Sequence of chain 1.F:
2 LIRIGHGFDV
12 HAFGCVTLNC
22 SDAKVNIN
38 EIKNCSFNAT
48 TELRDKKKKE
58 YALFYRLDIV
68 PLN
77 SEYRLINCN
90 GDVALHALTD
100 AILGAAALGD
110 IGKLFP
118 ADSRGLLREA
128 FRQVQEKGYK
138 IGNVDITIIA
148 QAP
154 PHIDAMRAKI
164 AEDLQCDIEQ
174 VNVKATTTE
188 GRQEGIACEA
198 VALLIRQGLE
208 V

A small-molecule ligand and the protein it binds are described below.
Small molecule (SMILES): CC(=O)N[C@H]1[C@H](O[C@H]2[C@H](O)[C@@H](NC(C)=O)CO[C@@H]2CO)O[C@H](CO)[C@@H](O[C@@H]2O[C@H](CO[C@H]3O[C@H](CO)[C@@H](O)[C@H](O[C@H]4O[C@H](CO)[C@@H](O)[C@H](O)[C@@H]4O)[C@@H]3O)[C@@H](O)[C@H](O[C@H]3O[C@H](CO)[C@@H](O)[C@H](O)[C@@H]3O)[C@@H]2O)[C@@H]1O

Sequence of chain 1.C:
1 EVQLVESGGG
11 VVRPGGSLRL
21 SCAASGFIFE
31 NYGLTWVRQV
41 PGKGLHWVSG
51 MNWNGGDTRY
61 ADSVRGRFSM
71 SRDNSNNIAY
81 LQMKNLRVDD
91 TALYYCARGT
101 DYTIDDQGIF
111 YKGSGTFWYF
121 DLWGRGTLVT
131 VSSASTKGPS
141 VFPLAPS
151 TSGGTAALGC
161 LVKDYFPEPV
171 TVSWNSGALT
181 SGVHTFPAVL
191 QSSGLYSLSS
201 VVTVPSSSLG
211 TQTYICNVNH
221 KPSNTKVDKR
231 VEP

Sequence of chain 1.G:
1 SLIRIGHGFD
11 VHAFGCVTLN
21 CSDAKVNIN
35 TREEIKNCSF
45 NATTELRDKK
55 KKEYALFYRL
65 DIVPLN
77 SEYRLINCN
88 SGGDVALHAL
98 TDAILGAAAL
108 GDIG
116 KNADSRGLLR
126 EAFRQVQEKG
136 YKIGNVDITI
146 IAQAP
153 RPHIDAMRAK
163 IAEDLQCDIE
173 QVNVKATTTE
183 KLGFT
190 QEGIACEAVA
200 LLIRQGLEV

Sequence of chain 1.D:
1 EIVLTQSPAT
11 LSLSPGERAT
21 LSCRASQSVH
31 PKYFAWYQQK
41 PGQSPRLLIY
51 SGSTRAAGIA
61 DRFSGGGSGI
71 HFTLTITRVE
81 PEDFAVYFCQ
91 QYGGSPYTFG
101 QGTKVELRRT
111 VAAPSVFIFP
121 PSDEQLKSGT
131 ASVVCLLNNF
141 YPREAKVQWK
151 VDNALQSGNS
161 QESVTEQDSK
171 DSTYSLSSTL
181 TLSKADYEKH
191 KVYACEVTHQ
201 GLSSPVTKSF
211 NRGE

Binding-site contacts:
Ligand atom O2 contacts residue TYR97 of chain 1.D at 3.3 Å (h-bond).
Ligand atom O7 contacts residue ASN29 of chain 1.G at 3.1 Å (h-bond).
Ligand atom C6 contacts residue GLN107 of chain 1.C at 3.7 Å.
Ligand atom C4 contacts residue GLN107 of chain 1.C at 3.4 Å.
Ligand atom O6 contacts residue ASP106 of chain 1.C at 3.7 Å.
Ligand atom O6 contacts residue ASP105 of chain 1.C at 3.7 Å.
Ligand atom C5 contacts residue ASN29 of chain 1.G at 3.7 Å.
Ligand atom O5 contacts residue ASN29 of chain 1.G at 2.4 Å (h-bond).
Ligand atom C3 contacts residue ARG59 of chain 1.C at 3.6 Å.
Ligand atom C3 contacts residue TYR97 of chain 1.D at 3.6 Å (hydrophobic).
Ligand atom C6 contacts residue ASP105 of chain 1.C at 3.5 Å.
Ligand atom O3 contacts residue ARG59 of chain 1.C at 2.8 Å (salt-bridge).
Ligand atom O3 contacts residue TYR97 of chain 1.D at 2.5 Å (h-bond).
Ligand atom O6 contacts residue ASP106 of chain 1.C at 3.3 Å (salt-bridge).
Ligand atom C4 contacts residue ARG59 of chain 1.C at 3.5 Å.
Ligand atom O7 contacts residue GLY108 of chain 1.C at 3.1 Å (h-bond).
Ligand atom C1 contacts residue GLN107 of chain 1.C at 3.5 Å.
Ligand atom C5 contacts residue GLN107 of chain 1.C at 3.5 Å.
Ligand atom C2 contacts residue TYR92 of chain 1.D at 3.4 Å (hydrophobic).
Ligand atom O2 contacts residue ASP106 of chain 1.C at 2.8 Å (salt-bridge).
Ligand atom O3 contacts residue SER95 of chain 1.D at 3.6 Å (h-bond).
Ligand atom O2 contacts residue TRP118 of chain 1.C at 3.4 Å (h-bond).
Ligand atom C2 contacts residue ASP106 of chain 1.C at 3.7 Å.
Ligand atom N2 contacts residue ASN29 of chain 1.G at 2.8 Å (h-bond).
Ligand atom C6 contacts residue TYR33 of chain 1.D at 3.5 Å (hydrophobic).
Ligand atom O4 contacts residue GLY93 of chain 1.D at 2.2 Å (h-bond).
Ligand atom O5 contacts residue GLN107 of chain 1.C at 2.9 Å (h-bond).
Ligand atom O6 contacts residue ILE104 of chain 1.C at 2.7 Å (h-bond).
Ligand atom C4 contacts residue GLY93 of chain 1.D at 3.5 Å.
Ligand atom C2 contacts residue GLN107 of chain 1.C at 3.4 Å.
Ligand atom C1 contacts residue ASN29 of chain 1.G at 1.4 Å.
Ligand atom C6 contacts residue ILE104 of chain 1.C at 3.8 Å (hydrophobic).
Ligand atom O3 contacts residue GLY108 of chain 1.C at 3.7 Å.
Ligand atom C1 contacts residue ASP106 of chain 1.C at 3.7 Å.
Ligand atom O2 contacts residue TYR92 of chain 1.D at 2.4 Å (h-bond).
Ligand atom C2 contacts residue ASN29 of chain 1.G at 2.4 Å.
Ligand atom C7 contacts residue ASN29 of chain 1.G at 3.2 Å.
Ligand atom C3 contacts residue PRO31 of chain 1.D at 3.6 Å (hydrophobic).
Ligand atom O4 contacts residue ARG59 of chain 1.C at 2.4 Å (salt-bridge).
Ligand atom O6 contacts residue TYR33 of chain 1.D at 2.6 Å (h-bond).